Sequence of chain 1.F:
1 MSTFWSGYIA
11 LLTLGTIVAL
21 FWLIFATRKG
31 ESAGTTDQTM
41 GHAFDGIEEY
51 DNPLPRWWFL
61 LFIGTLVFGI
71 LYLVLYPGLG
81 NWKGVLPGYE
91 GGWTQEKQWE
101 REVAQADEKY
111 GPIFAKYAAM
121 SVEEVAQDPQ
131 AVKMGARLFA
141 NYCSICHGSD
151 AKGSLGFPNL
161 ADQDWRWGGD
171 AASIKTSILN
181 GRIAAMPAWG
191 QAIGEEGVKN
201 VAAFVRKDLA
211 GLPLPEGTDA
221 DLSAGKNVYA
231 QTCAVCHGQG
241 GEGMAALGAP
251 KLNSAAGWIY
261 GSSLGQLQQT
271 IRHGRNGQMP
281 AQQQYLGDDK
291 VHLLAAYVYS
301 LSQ

Binding-site contacts:
Ligand atom C23 contacts residue ARG275 of chain 1.F at 4.0 Å.
Ligand atom N23 contacts residue GLN266 of chain 1.F at 3.6 Å.
Ligand atom N22 contacts residue GLY265 of chain 1.F at 3.0 Å.
Ligand atom C24 contacts residue GLN269 of chain 1.F at 3.8 Å.
Ligand atom N22 contacts residue SER263 of chain 1.F at 4.0 Å.
Ligand atom C22 contacts residue GLY265 of chain 1.F at 4.0 Å.
Ligand atom C11 contacts residue GLN266 of chain 1.F at 3.1 Å.
Ligand atom N22 contacts residue GLN266 of chain 1.F at 2.8 Å (h-bond).
Ligand atom C22 contacts residue GLN266 of chain 1.F at 3.0 Å.
Ligand atom FE2 contacts residue GLN266 of chain 1.F at 3.8 Å.
Ligand atom N24 contacts residue GLN269 of chain 1.F at 3.0 Å.
Ligand atom C23 contacts residue GLN266 of chain 1.F at 3.4 Å.
Ligand atom N11 contacts residue GLN266 of chain 1.F at 2.6 Å (h-bond).
Ligand atom C23 contacts residue GLN269 of chain 1.F at 4.3 Å.
Ligand atom N23 contacts residue GLN269 of chain 1.F at 4.2 Å.
Ligand atom N23 contacts residue TYR260 of chain 1.F at 3.8 Å.
Ligand atom N23 contacts residue ARG275 of chain 1.F at 2.9 Å (salt-bridge).

A small-molecule ligand and the protein it binds are described below.
Small molecule (SMILES): N#C[Fe](C#N)(C#N)(C#N)(C#N)C#N